This small molecule binds to this protein.
Small molecule (SMILES): CC(=O)N[C@@H]1[C@@H](O)[C@H](O)[C@@H](CO)O[C@H]1O

Sequence of chain 1.B:
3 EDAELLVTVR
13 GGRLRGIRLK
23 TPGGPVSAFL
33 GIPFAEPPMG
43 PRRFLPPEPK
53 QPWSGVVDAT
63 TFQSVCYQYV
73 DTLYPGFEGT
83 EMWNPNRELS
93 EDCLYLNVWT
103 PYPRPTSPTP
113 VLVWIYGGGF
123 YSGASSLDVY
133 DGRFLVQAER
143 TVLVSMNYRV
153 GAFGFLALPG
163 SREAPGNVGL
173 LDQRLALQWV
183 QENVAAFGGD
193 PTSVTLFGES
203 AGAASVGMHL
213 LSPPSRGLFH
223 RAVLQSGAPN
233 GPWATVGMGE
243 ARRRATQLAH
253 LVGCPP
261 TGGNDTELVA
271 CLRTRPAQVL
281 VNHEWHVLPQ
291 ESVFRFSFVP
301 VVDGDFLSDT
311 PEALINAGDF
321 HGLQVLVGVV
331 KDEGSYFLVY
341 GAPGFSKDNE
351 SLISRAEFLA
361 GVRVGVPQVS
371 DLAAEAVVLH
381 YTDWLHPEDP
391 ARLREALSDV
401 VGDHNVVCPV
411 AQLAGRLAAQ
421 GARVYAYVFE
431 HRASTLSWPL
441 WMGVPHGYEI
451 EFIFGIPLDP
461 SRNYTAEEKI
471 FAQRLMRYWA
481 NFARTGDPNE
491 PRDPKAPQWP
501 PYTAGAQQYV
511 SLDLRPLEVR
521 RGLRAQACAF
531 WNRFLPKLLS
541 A

Binding-site contacts:
Ligand atom O5 contacts residue GLU267 of chain 1.B at 4.0 Å.
Ligand atom N2 contacts residue ASN264 of chain 1.B at 3.0 Å (h-bond).
Ligand atom C4 contacts residue ASN264 of chain 1.B at 4.3 Å.
Ligand atom C5 contacts residue ASN264 of chain 1.B at 3.6 Å.
Ligand atom O5 contacts residue ASN264 of chain 1.B at 2.4 Å (h-bond).
Ligand atom C7 contacts residue ASN264 of chain 1.B at 3.7 Å.
Ligand atom O7 contacts residue ASN264 of chain 1.B at 4.4 Å.
Ligand atom C1 contacts residue ASN264 of chain 1.B at 1.4 Å.
Ligand atom C1 contacts residue THR266 of chain 1.B at 4.0 Å.
Ligand atom C2 contacts residue THR266 of chain 1.B at 4.4 Å.
Ligand atom C2 contacts residue ASN264 of chain 1.B at 2.6 Å.
Ligand atom C3 contacts residue ASN264 of chain 1.B at 3.9 Å.
Ligand atom N2 contacts residue THR266 of chain 1.B at 4.0 Å.
Ligand atom C8 contacts residue ASN264 of chain 1.B at 4.0 Å.